This small molecule binds to this protein.
Small molecule (SMILES): CC(=O)N[C@@H]1[C@@H](O)[C@H](O[C@@H]2O[C@H](CO)[C@H](O)[C@H](O[C@]3(C(=O)O)C[C@H](O)[C@@H](NC(C)=O)[C@H]([C@H](O)[C@H](O)CO)O3)[C@H]2O)[C@@H](CO)O[C@H]1O

Sequence of chain 5.C:
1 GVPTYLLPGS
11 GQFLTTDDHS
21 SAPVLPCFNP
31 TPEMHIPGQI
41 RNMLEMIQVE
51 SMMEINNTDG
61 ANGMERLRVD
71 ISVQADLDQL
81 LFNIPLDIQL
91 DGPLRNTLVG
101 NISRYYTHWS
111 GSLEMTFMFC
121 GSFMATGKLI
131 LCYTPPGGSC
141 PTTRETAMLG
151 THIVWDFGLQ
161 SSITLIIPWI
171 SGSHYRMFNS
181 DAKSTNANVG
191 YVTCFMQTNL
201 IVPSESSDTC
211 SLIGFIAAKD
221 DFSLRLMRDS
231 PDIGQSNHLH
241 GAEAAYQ

Sequence of chain 5.A:
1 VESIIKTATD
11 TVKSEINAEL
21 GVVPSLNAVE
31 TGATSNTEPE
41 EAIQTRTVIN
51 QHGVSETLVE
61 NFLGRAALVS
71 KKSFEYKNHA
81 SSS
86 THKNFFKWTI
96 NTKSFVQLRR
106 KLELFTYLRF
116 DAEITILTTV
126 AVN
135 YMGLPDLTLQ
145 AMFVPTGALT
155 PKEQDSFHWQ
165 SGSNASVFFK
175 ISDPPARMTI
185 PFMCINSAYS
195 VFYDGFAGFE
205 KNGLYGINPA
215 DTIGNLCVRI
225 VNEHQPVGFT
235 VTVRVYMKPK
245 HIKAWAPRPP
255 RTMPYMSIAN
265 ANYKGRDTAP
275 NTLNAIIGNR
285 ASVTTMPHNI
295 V

Binding-site contacts:
Ligand atom C5 contacts residue ASN275 of chain 5.A at 3.5 Å.
Ligand atom O1B contacts residue ARG104 of chain 5.C at 3.0 Å (salt-bridge).
Ligand atom C1 contacts residue ASN283 of chain 5.A at 3.4 Å.
Ligand atom O6 contacts residue ASN283 of chain 5.A at 3.0 Å (h-bond).
Ligand atom O6 contacts residue PRO274 of chain 5.A at 3.6 Å.
Ligand atom C4 contacts residue ASN275 of chain 5.A at 3.7 Å.
Ligand atom C1 contacts residue ARG104 of chain 5.C at 3.8 Å.
Ligand atom O2 contacts residue PRO274 of chain 5.A at 3.4 Å.
Ligand atom N5 contacts residue PRO231 of chain 5.C at 3.0 Å (h-bond).
Ligand atom O10 contacts residue ARG270 of chain 5.A at 3.6 Å.
Ligand atom C11 contacts residue ASP232 of chain 5.C at 3.6 Å.
Ligand atom O2 contacts residue ASP91 of chain 5.C at 2.5 Å (salt-bridge).
Ligand atom C5 contacts residue ASN283 of chain 5.A at 3.8 Å.
Ligand atom O3 contacts residue ASP91 of chain 5.C at 3.5 Å.
Ligand atom C6 contacts residue GLY282 of chain 5.A at 3.6 Å.
Ligand atom C11 contacts residue PRO231 of chain 5.C at 3.5 Å (hydrophobic).
Ligand atom C6 contacts residue ASN283 of chain 5.A at 3.8 Å.
Ligand atom O6 contacts residue ALA273 of chain 5.A at 3.7 Å.
Ligand atom N5 contacts residue ASN275 of chain 5.A at 3.4 Å (h-bond).
Ligand atom O7 contacts residue PRO274 of chain 5.A at 3.6 Å.
Ligand atom C10 contacts residue PRO231 of chain 5.C at 3.8 Å (hydrophobic).
Ligand atom O5 contacts residue ASN283 of chain 5.A at 3.7 Å.
Ligand atom O2 contacts residue GLY282 of chain 5.A at 3.8 Å.
Ligand atom O4 contacts residue ASP232 of chain 5.C at 2.8 Å (salt-bridge).
Ligand atom C11 contacts residue ILE233 of chain 5.C at 3.6 Å (hydrophobic).
Ligand atom C6 contacts residue ALA273 of chain 5.A at 3.8 Å (hydrophobic).
Ligand atom O10 contacts residue ASN275 of chain 5.A at 3.0 Å (h-bond).
Ligand atom O4 contacts residue ARG95 of chain 5.C at 3.5 Å.
Ligand atom O4 contacts residue ASN275 of chain 5.A at 3.0 Å (h-bond).
Ligand atom C5 contacts residue PRO274 of chain 5.A at 3.9 Å (hydrophobic).
Ligand atom C3 contacts residue ARG104 of chain 5.C at 3.8 Å.
Ligand atom C4 contacts residue PRO231 of chain 5.C at 3.6 Å (hydrophobic).
Ligand atom C2 contacts residue ASP91 of chain 5.C at 3.2 Å.
Ligand atom C5 contacts residue GLY282 of chain 5.A at 3.8 Å.
Ligand atom C11 contacts residue GLY234 of chain 5.C at 3.8 Å.
Ligand atom O4 contacts residue PRO231 of chain 5.C at 3.9 Å.
Ligand atom O6 contacts residue GLY282 of chain 5.A at 3.5 Å.
Ligand atom C5 contacts residue PRO231 of chain 5.C at 3.7 Å (hydrophobic).
Ligand atom C4 contacts residue ASP232 of chain 5.C at 3.4 Å.
Ligand atom C10 contacts residue ASN275 of chain 5.A at 3.3 Å.